Sequence of chain 1.A:
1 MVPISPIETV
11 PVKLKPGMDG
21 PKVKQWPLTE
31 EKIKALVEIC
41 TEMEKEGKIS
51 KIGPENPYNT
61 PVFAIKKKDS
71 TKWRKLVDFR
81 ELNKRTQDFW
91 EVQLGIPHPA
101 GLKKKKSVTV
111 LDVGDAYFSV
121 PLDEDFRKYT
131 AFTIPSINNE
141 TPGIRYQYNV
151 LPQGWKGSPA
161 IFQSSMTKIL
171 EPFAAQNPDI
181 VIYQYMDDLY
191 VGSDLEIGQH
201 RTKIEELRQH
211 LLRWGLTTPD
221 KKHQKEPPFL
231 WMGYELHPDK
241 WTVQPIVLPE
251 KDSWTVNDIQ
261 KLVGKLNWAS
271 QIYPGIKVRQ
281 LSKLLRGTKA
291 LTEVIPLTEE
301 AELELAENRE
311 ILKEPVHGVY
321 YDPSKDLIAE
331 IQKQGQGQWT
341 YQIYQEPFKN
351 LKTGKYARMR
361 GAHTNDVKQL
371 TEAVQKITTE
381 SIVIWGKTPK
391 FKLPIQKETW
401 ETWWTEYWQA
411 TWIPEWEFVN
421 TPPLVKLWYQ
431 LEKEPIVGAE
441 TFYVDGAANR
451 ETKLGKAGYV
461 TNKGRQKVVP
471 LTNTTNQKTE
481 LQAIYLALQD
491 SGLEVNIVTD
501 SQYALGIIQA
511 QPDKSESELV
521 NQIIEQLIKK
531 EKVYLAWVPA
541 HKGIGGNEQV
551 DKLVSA

Binding-site contacts:
Ligand atom C14 contacts residue ILE246 of chain 1.A at 3.9 Å (hydrophobic).
Ligand atom C11 contacts residue GLY233 of chain 1.A at 3.8 Å.
Ligand atom C14 contacts residue PRO245 of chain 1.A at 4.5 Å (hydrophobic).
Ligand atom C13 contacts residue GLN244 of chain 1.A at 3.9 Å.
Ligand atom C10 contacts residue TRP268 of chain 1.A at 3.9 Å (hydrophobic).
Ligand atom C2 contacts residue GLY233 of chain 1.A at 4.5 Å.
Ligand atom C6 contacts residue TRP268 of chain 1.A at 4.3 Å (hydrophobic).
Ligand atom C8 contacts residue MET232 of chain 1.A at 4.4 Å (hydrophobic).
Ligand atom N4 contacts residue TRP268 of chain 1.A at 3.9 Å.
Ligand atom C1 contacts residue TRP268 of chain 1.A at 3.5 Å (hydrophobic).
Ligand atom C13 contacts residue GLY233 of chain 1.A at 3.6 Å.
Ligand atom C6 contacts residue GLY233 of chain 1.A at 3.9 Å.
Ligand atom C9 contacts residue MET232 of chain 1.A at 3.6 Å (hydrophobic).
Ligand atom C8 contacts residue GLY233 of chain 1.A at 4.1 Å.
Ligand atom C7 contacts residue GLY233 of chain 1.A at 4.2 Å.
Ligand atom O15 contacts residue ILE246 of chain 1.A at 4.4 Å.
Ligand atom F12 contacts residue MET232 of chain 1.A at 3.5 Å.
Ligand atom C10 contacts residue GLY233 of chain 1.A at 3.8 Å.
Ligand atom O15 contacts residue LYS265 of chain 1.A at 3.2 Å.
Ligand atom C11 contacts residue TRP268 of chain 1.A at 3.6 Å (hydrophobic).
Ligand atom C5 contacts residue TRP268 of chain 1.A at 3.7 Å (hydrophobic).
Ligand atom C11 contacts residue MET232 of chain 1.A at 4.0 Å (hydrophobic).
Ligand atom N3 contacts residue TRP268 of chain 1.A at 4.0 Å.
Ligand atom C2 contacts residue TRP268 of chain 1.A at 3.7 Å (hydrophobic).
Ligand atom F12 contacts residue GLY233 of chain 1.A at 4.0 Å.
Ligand atom C14 contacts residue TRP268 of chain 1.A at 3.9 Å (hydrophobic).
Ligand atom C9 contacts residue GLY233 of chain 1.A at 3.7 Å.
Ligand atom C13 contacts residue TRP268 of chain 1.A at 4.0 Å (hydrophobic).
Ligand atom C10 contacts residue MET232 of chain 1.A at 3.4 Å (hydrophobic).

A small-molecule ligand and the protein it binds are described below.
Small molecule (SMILES): Cc1c(CO)cnn1-c1ccc(F)cc1